Binding-site contacts:
Ligand atom CB contacts residue PRO367 of chain 1.A at 3.4 Å (hydrophobic).
Ligand atom CB contacts residue GLY178 of chain 1.A at 3.7 Å.
Ligand atom CG contacts residue PRO367 of chain 1.A at 3.6 Å (hydrophobic).
Ligand atom OXT contacts residue ARG156 of chain 1.A at 3.4 Å (salt-bridge).
Ligand atom O contacts residue ARG369 of chain 1.A at 2.9 Å (salt-bridge).
Ligand atom CG contacts residue HIS179 of chain 1.A at 3.7 Å.
Ligand atom OD2 contacts residue GLY178 of chain 1.A at 3.3 Å (h-bond).
Ligand atom CD contacts residue HIS179 of chain 1.A at 2.4 Å.
Ligand atom OE1 contacts residue TYR327 of chain 1.A at 3.5 Å.
Ligand atom CG contacts residue GLY178 of chain 1.A at 3.5 Å.
Ligand atom OD2 contacts residue ARG156 of chain 1.A at 2.9 Å (salt-bridge).
Ligand atom CE2 contacts residue ARG369 of chain 1.A at 3.3 Å.
Ligand atom CD contacts residue GLY178 of chain 1.A at 3.7 Å.
Ligand atom N contacts residue PRO367 of chain 1.A at 3.0 Å (h-bond).
Ligand atom NE2 contacts residue MET366 of chain 1.A at 3.0 Å (h-bond).
Ligand atom O contacts residue MET366 of chain 1.A at 3.5 Å.
Ligand atom CZ contacts residue PRO246 of chain 1.A at 3.6 Å (hydrophobic).
Ligand atom N contacts residue GLY178 of chain 1.A at 2.8 Å (h-bond).
Ligand atom O contacts residue HIS179 of chain 1.A at 3.4 Å.
Ligand atom CE contacts residue HIS179 of chain 1.A at 1.4 Å.
Ligand atom OD2 contacts residue HIS179 of chain 1.A at 3.1 Å (h-bond).
Ligand atom O contacts residue 1PE1 of chain 1.H at 3.3 Å.
Ligand atom NE2 contacts residue PRO367 of chain 1.A at 3.3 Å (h-bond).
Ligand atom CA contacts residue GLY178 of chain 1.A at 3.3 Å.
Ligand atom C contacts residue 1PE1 of chain 1.H at 3.6 Å.
Ligand atom CB contacts residue MET366 of chain 1.A at 3.6 Å (hydrophobic).
Ligand atom C contacts residue GLY178 of chain 1.A at 3.5 Å.
Ligand atom CH3 contacts residue 1PE1 of chain 1.H at 3.6 Å.
Ligand atom CB contacts residue GLY178 of chain 1.A at 3.6 Å.
Ligand atom CH3 contacts residue ARG369 of chain 1.A at 3.7 Å.
Ligand atom OE1 contacts residue MET368 of chain 1.A at 3.4 Å.
Ligand atom O contacts residue MET368 of chain 1.A at 3.3 Å.
Ligand atom C contacts residue ARG369 of chain 1.A at 3.7 Å.
Ligand atom CD1 contacts residue PRO367 of chain 1.A at 3.7 Å (hydrophobic).
Ligand atom CE2 contacts residue THR176 of chain 1.A at 3.8 Å.
Ligand atom NG contacts residue HIS179 of chain 1.A at 3.4 Å (h-bond).
Ligand atom CZ contacts residue GLY178 of chain 1.A at 3.6 Å.
Ligand atom CA contacts residue GLY178 of chain 1.A at 3.8 Å.
Ligand atom CA contacts residue PRO367 of chain 1.A at 3.8 Å (hydrophobic).
Ligand atom C contacts residue MET366 of chain 1.A at 3.6 Å (hydrophobic).

Sequence of chain 1.A:
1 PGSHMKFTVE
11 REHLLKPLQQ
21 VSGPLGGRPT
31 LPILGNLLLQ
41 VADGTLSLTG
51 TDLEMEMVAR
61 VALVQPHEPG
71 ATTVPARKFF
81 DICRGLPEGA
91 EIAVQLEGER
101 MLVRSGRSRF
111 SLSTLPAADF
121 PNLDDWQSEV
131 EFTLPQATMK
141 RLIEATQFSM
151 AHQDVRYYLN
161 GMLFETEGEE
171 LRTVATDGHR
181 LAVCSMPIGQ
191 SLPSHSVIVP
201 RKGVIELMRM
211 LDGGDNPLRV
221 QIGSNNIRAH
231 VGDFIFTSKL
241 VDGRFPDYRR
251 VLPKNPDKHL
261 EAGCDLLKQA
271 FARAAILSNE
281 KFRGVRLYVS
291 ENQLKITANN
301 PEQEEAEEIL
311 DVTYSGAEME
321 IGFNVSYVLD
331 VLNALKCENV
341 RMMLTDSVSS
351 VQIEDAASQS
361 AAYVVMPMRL

The small molecule below binds the protein below.
Small molecule (SMILES): CC(=O)NC[C@H](NC(=O)[C@H](CC1CCCCC1)NC(=O)[C@H](CCC(N)=O)NC(C)=O)C(=O)N[C@@H](CC(C)C)C(=O)N[C@@H](Cc1ccccc1)C(=O)O